A small-molecule ligand and the protein it binds are described below.
Small molecule (SMILES): CC(=O)N[C@H]1[C@H](O[C@H]2[C@H](O)[C@@H](NC(C)=O)CO[C@@H]2CO)O[C@H](CO)[C@@H](O)[C@@H]1O

Binding-site contacts:
Ligand atom C7 contacts residue HIS1101 of chain 1.A at 3.7 Å.
Ligand atom C1 contacts residue PHE1103 of chain 1.A at 4.1 Å (hydrophobic).
Ligand atom C7 contacts residue ASN1098 of chain 1.A at 3.3 Å.
Ligand atom C1 contacts residue THR1100 of chain 1.A at 4.2 Å.
Ligand atom C2 contacts residue ASN1098 of chain 1.A at 2.5 Å.
Ligand atom C3 contacts residue THR1100 of chain 1.A at 4.0 Å.
Ligand atom O5 contacts residue HIS1101 of chain 1.A at 4.3 Å.
Ligand atom C1 contacts residue ASN1098 of chain 1.A at 1.4 Å.
Ligand atom O7 contacts residue ASN1098 of chain 1.A at 3.3 Å (h-bond).
Ligand atom C5 contacts residue ASN1098 of chain 1.A at 3.7 Å.
Ligand atom N2 contacts residue THR1100 of chain 1.A at 3.5 Å (h-bond).
Ligand atom O6 contacts residue PHE1103 of chain 1.A at 4.4 Å.
Ligand atom C3 contacts residue HIS1101 of chain 1.A at 4.3 Å.
Ligand atom C5 contacts residue PHE1103 of chain 1.A at 3.8 Å (hydrophobic).
Ligand atom O7 contacts residue HIS1101 of chain 1.A at 3.4 Å.
Ligand atom C8 contacts residue ASN1098 of chain 1.A at 3.4 Å.
Ligand atom C7 contacts residue THR1100 of chain 1.A at 4.5 Å.
Ligand atom C2 contacts residue THR1100 of chain 1.A at 4.1 Å.
Ligand atom C1 contacts residue HIS1101 of chain 1.A at 4.5 Å.
Ligand atom C4 contacts residue HIS1101 of chain 1.A at 4.0 Å.
Ligand atom C6 contacts residue HIS1101 of chain 1.A at 4.2 Å.
Ligand atom O5 contacts residue ASN1098 of chain 1.A at 2.4 Å (h-bond).
Ligand atom C8 contacts residue HIS1101 of chain 1.A at 4.2 Å.
Ligand atom O5 contacts residue PHE1103 of chain 1.A at 3.7 Å.
Ligand atom C6 contacts residue PHE1103 of chain 1.A at 3.6 Å (hydrophobic).
Ligand atom N2 contacts residue ASN1098 of chain 1.A at 2.9 Å (h-bond).
Ligand atom O4 contacts residue HIS1101 of chain 1.A at 3.5 Å.
Ligand atom C4 contacts residue ASN1098 of chain 1.A at 4.2 Å.
Ligand atom C5 contacts residue HIS1101 of chain 1.A at 3.5 Å.
Ligand atom C3 contacts residue ASN1098 of chain 1.A at 3.8 Å.
Ligand atom N2 contacts residue HIS1101 of chain 1.A at 4.3 Å.

Sequence of chain 1.A:
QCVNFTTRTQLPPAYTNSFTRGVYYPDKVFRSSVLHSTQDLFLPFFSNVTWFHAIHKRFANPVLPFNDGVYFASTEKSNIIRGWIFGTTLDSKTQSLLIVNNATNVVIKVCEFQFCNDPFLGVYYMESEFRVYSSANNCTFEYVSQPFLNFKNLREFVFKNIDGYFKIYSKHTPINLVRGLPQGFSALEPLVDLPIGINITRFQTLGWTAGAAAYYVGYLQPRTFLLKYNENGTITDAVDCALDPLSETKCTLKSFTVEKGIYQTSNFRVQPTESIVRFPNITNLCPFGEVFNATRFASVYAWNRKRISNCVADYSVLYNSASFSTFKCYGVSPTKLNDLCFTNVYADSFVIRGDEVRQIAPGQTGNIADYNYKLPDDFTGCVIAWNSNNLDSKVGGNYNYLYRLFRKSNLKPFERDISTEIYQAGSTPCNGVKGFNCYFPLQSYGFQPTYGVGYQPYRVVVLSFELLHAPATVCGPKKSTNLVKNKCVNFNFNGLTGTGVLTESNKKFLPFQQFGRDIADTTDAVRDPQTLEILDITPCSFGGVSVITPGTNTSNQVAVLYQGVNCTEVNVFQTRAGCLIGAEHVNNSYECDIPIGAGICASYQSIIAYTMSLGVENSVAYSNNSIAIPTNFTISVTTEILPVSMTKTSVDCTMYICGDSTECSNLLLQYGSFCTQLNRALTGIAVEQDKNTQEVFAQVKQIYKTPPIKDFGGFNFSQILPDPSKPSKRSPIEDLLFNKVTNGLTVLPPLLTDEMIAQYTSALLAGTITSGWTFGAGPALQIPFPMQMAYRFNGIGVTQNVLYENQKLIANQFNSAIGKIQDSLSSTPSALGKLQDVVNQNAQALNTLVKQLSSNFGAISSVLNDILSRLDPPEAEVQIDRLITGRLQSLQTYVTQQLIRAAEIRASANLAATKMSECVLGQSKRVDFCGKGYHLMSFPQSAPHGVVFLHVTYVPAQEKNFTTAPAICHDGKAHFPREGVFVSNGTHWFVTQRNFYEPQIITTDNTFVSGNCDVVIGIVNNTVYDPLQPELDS